Binding-site contacts:
Ligand atom C3 contacts residue ASN1072 of chain 1.B at 3.8 Å.
Ligand atom O5 contacts residue ASN1072 of chain 1.B at 2.3 Å (h-bond).
Ligand atom C8 contacts residue GLU1070 of chain 1.B at 4.3 Å.
Ligand atom C4 contacts residue ASN1072 of chain 1.B at 4.2 Å.
Ligand atom C1 contacts residue ASN1072 of chain 1.B at 1.4 Å.
Ligand atom O7 contacts residue ASN1072 of chain 1.B at 3.5 Å (h-bond).
Ligand atom N2 contacts residue ASN1072 of chain 1.B at 3.0 Å (h-bond).
Ligand atom C7 contacts residue ASN1072 of chain 1.B at 3.5 Å.
Ligand atom C5 contacts residue ASN1072 of chain 1.B at 3.7 Å.
Ligand atom C2 contacts residue ASN1072 of chain 1.B at 2.5 Å.

Sequence of chain 1.B:
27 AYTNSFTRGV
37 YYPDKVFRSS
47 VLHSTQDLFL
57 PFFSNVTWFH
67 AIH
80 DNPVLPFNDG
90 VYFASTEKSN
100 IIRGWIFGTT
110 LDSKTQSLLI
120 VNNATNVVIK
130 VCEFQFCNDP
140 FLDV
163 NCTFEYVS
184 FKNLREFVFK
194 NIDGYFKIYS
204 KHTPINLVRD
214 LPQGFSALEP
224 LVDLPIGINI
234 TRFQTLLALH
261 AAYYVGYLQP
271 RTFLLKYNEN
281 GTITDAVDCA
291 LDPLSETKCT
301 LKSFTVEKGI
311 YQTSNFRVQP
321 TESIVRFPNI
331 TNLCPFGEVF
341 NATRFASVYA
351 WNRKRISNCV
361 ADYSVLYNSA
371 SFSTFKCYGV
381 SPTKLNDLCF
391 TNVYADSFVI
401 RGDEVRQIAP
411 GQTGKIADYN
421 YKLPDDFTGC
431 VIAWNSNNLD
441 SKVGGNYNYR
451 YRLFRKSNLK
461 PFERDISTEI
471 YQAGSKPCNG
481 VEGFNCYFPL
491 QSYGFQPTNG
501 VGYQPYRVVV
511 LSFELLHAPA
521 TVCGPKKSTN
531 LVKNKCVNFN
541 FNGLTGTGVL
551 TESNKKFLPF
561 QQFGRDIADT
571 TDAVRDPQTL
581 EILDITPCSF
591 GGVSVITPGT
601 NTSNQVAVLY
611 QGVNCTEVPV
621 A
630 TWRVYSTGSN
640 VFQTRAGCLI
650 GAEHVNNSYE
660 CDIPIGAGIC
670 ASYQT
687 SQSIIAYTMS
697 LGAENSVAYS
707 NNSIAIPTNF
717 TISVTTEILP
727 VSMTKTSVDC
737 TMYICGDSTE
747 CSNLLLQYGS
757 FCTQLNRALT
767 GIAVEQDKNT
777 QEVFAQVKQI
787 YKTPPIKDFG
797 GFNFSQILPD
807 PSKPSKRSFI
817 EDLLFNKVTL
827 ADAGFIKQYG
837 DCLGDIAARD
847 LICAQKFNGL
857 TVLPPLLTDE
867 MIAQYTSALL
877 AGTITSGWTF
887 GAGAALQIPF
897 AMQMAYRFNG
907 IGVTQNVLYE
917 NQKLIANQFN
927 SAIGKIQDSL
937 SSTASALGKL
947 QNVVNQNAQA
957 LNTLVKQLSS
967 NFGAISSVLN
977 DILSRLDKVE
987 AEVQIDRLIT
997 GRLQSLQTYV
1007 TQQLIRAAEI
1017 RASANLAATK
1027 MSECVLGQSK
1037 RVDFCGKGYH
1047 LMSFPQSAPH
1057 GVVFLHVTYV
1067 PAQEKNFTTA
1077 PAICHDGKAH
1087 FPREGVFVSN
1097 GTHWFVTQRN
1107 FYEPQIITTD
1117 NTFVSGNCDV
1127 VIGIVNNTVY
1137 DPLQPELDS

This small molecule binds to this protein.
Small molecule (SMILES): CC(=O)N[C@@H]1[C@@H](O)[C@H](O)[C@@H](CO)O[C@H]1O